The protein below binds the small molecule below.
Small molecule (SMILES): CC(=O)N[C@@H]1[C@@H](O)[C@H](O)[C@@H](CO)O[C@H]1O

Binding-site contacts:
Ligand atom N2 contacts residue ASN231 of chain 1.A at 2.7 Å (h-bond).
Ligand atom O6 contacts residue ASN231 of chain 1.A at 4.1 Å.
Ligand atom C4 contacts residue ASN231 of chain 1.A at 4.1 Å.
Ligand atom C7 contacts residue ASN231 of chain 1.A at 3.4 Å.
Ligand atom C8 contacts residue ASN231 of chain 1.A at 4.5 Å.
Ligand atom O6 contacts residue LYS160 of chain 1.A at 3.2 Å (salt-bridge).
Ligand atom C1 contacts residue ASN231 of chain 1.A at 1.4 Å.
Ligand atom C2 contacts residue ASN231 of chain 1.A at 2.3 Å.
Ligand atom C3 contacts residue ASN231 of chain 1.A at 3.7 Å.
Ligand atom O7 contacts residue ASN231 of chain 1.A at 3.7 Å.
Ligand atom C5 contacts residue ASN231 of chain 1.A at 3.7 Å.
Ligand atom O5 contacts residue ASN231 of chain 1.A at 2.4 Å (h-bond).
Ligand atom C6 contacts residue LYS160 of chain 1.A at 4.3 Å.

Sequence of chain 1.A:
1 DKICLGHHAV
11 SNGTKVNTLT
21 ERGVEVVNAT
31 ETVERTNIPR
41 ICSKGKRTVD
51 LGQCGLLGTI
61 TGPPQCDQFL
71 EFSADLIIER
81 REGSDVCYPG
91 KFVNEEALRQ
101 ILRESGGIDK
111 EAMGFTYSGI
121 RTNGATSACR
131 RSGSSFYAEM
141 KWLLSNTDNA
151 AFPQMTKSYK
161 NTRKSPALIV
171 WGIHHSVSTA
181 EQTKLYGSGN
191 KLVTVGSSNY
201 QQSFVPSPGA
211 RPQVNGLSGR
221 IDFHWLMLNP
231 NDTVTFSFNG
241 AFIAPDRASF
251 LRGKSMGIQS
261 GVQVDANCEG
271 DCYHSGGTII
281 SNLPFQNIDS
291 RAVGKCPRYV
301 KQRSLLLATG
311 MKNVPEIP